Sequence of chain 18.A:
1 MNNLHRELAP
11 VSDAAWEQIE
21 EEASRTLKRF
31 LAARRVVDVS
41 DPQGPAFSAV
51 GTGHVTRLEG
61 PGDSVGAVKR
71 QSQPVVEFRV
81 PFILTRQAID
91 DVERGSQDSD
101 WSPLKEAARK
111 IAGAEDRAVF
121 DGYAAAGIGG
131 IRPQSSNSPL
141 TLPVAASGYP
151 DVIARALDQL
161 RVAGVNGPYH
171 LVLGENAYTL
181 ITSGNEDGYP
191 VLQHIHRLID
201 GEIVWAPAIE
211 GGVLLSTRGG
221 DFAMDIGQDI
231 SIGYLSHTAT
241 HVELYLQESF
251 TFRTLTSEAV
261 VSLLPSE

A small-molecule ligand and the protein it binds are described below.
Small molecule (SMILES): CC[C@H](C)[C@H](NC(=O)[C@H](CC(N)=O)NC(=O)[C@H](CC(C)C)NC(=O)[C@H](CO)NC(=O)CNC(=O)[C@@H](N)CO)C(=O)NCC(=O)N[C@@H](CO)C(=O)N[C@@H](CC(C)C)C(=O)N[C@H](C=O)CCCCN

Binding-site contacts:
Ligand atom OG contacts residue ASP229 of chain 18.A at 3.6 Å.
Ligand atom CD2 contacts residue GLU20 of chain 18.A at 3.6 Å.
Ligand atom CB contacts residue ILE230 of chain 18.A at 3.6 Å (hydrophobic).
Ligand atom CD1 contacts residue LYS28 of chain 18.A at 3.4 Å.
Ligand atom O contacts residue ARG34 of chain 18.A at 2.8 Å (salt-bridge).
Ligand atom N contacts residue ARG34 of chain 18.A at 3.9 Å.
Ligand atom CA contacts residue ARG35 of chain 18.A at 3.8 Å.
Ligand atom CD1 contacts residue LEU27 of chain 18.A at 3.8 Å (hydrophobic).
Ligand atom CA contacts residue ASP229 of chain 18.A at 3.6 Å.
Ligand atom NZ contacts residue THR217 of chain 18.A at 3.8 Å.
Ligand atom N contacts residue ASP229 of chain 18.A at 2.8 Å (salt-bridge).
Ligand atom CB contacts residue VAL39 of chain 18.A at 3.8 Å (hydrophobic).
Ligand atom CG contacts residue ILE230 of chain 18.A at 3.6 Å (hydrophobic).
Ligand atom OG contacts residue ARG34 of chain 18.A at 3.7 Å.
Ligand atom C contacts residue ASP229 of chain 18.A at 3.8 Å.
Ligand atom N contacts residue ARG34 of chain 18.A at 3.7 Å.
Ligand atom O contacts residue ARG6 of chain 18.A at 3.4 Å (salt-bridge).
Ligand atom N contacts residue ARG34 of chain 18.A at 3.4 Å (salt-bridge).
Ligand atom O contacts residue ILE232 of chain 18.A at 3.6 Å (h-bond).
Ligand atom CD1 contacts residue LEU27 of chain 18.A at 3.6 Å (hydrophobic).
Ligand atom CD1 contacts residue LEU31 of chain 18.A at 3.6 Å (hydrophobic).
Ligand atom O contacts residue ASN2 of chain 18.A at 3.8 Å.
Ligand atom O contacts residue LEU4 of chain 18.A at 3.7 Å.
Ligand atom CG2 contacts residue LEU31 of chain 18.A at 3.8 Å (hydrophobic).
Ligand atom CE contacts residue VAL37 of chain 18.A at 3.7 Å (hydrophobic).
Ligand atom N contacts residue ASP229 of chain 18.A at 3.2 Å (salt-bridge).
Ligand atom CE contacts residue ARG35 of chain 18.A at 3.8 Å.
Ligand atom CB contacts residue ARG35 of chain 18.A at 3.4 Å.
Ligand atom CB contacts residue SER24 of chain 18.A at 3.8 Å.
Ligand atom O contacts residue SER231 of chain 18.A at 3.2 Å.
Ligand atom CD1 contacts residue ILE230 of chain 18.A at 3.5 Å (hydrophobic).
Ligand atom CA contacts residue SER231 of chain 18.A at 3.6 Å.
Ligand atom C contacts residue ARG34 of chain 18.A at 3.7 Å.
Ligand atom CD2 contacts residue SER24 of chain 18.A at 3.5 Å.
Ligand atom CA contacts residue ARG6 of chain 18.A at 3.7 Å.
Ligand atom N contacts residue ILE230 of chain 18.A at 3.1 Å (h-bond).
Ligand atom CG contacts residue ARG35 of chain 18.A at 3.1 Å.
Ligand atom CE contacts residue VAL36 of chain 18.A at 3.7 Å (hydrophobic).
Ligand atom CA contacts residue ASP229 of chain 18.A at 3.8 Å.
Ligand atom C contacts residue SER231 of chain 18.A at 3.8 Å.